This small molecule binds to this protein.
Small molecule (SMILES): O=C(O)CN1CCN(CC(=O)O)CCN(CC(=O)O)[C@@H](Cc2ccc([N+](=O)[O-])cc2)CN(CC(=O)O)CC1

Sequence of chain 1.C:
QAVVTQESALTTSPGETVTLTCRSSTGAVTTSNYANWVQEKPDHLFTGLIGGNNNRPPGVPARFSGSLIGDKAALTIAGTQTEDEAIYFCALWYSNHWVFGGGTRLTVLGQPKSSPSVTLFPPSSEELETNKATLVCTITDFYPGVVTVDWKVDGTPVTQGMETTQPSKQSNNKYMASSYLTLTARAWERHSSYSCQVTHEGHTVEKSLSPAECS

Sequence of chain 1.D:
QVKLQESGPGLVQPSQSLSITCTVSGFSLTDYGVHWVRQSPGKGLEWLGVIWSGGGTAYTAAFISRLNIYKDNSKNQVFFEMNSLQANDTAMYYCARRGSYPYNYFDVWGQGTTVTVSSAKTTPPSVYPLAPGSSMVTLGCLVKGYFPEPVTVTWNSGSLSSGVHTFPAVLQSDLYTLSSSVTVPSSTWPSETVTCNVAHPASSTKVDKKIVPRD

Binding-site contacts:
Ligand atom C14 contacts residue GD31 of chain 1.K at 3.3 Å.
Ligand atom C10 contacts residue ARG98 of chain 1.D at 3.5 Å.
Ligand atom C6 contacts residue TRP93 of chain 1.C at 3.5 Å (hydrophobic).
Ligand atom N2 contacts residue GD31 of chain 1.K at 2.7 Å.
Ligand atom O8 contacts residue TRP98 of chain 1.C at 2.9 Å (h-bond).
Ligand atom C11 contacts residue GD31 of chain 1.K at 3.3 Å.
Ligand atom N1 contacts residue GD31 of chain 1.K at 2.7 Å.
Ligand atom C3 contacts residue GD31 of chain 1.K at 3.5 Å.
Ligand atom C15 contacts residue GD31 of chain 1.K at 3.4 Å.
Ligand atom O1 contacts residue ARG98 of chain 1.D at 2.8 Å (salt-bridge).
Ligand atom C1 contacts residue GD31 of chain 1.K at 3.6 Å.
Ligand atom O1 contacts residue GD31 of chain 1.K at 2.5 Å.
Ligand atom C13 contacts residue TRP52 of chain 1.D at 3.6 Å (hydrophobic).
Ligand atom C4 contacts residue GD31 of chain 1.K at 3.5 Å.
Ligand atom O7 contacts residue GD31 of chain 1.K at 3.0 Å.
Ligand atom O2 contacts residue ASN104 of chain 1.D at 2.9 Å (h-bond).
Ligand atom C5 contacts residue GD31 of chain 1.K at 3.5 Å.
Ligand atom O2 contacts residue TYR34 of chain 1.C at 3.6 Å.
Ligand atom N3 contacts residue GD31 of chain 1.K at 2.6 Å.
Ligand atom C13 contacts residue GD31 of chain 1.K at 3.3 Å.
Ligand atom O8 contacts residue ARG98 of chain 1.D at 3.3 Å (salt-bridge).
Ligand atom C9 contacts residue GD31 of chain 1.K at 3.5 Å.
Ligand atom O2 contacts residue ARG98 of chain 1.D at 2.9 Å (salt-bridge).
Ligand atom N4 contacts residue GD31 of chain 1.K at 2.7 Å.
Ligand atom C12 contacts residue GD31 of chain 1.K at 3.1 Å.
Ligand atom C7 contacts residue GD31 of chain 1.K at 3.5 Å.
Ligand atom C2 contacts residue GD31 of chain 1.K at 3.6 Å.
Ligand atom O5 contacts residue GD31 of chain 1.K at 2.6 Å.
Ligand atom C17 contacts residue TYR34 of chain 1.C at 3.1 Å (hydrophobic).
Ligand atom O7 contacts residue TRP52 of chain 1.D at 2.5 Å (h-bond).
Ligand atom O3 contacts residue GD31 of chain 1.K at 2.2 Å.
Ligand atom C8 contacts residue TYR34 of chain 1.C at 3.5 Å (hydrophobic).
Ligand atom C8 contacts residue GD31 of chain 1.K at 3.5 Å.
Ligand atom C10 contacts residue GD31 of chain 1.K at 3.3 Å.
Ligand atom O8 contacts residue TRP52 of chain 1.D at 3.3 Å (h-bond).
Ligand atom O4 contacts residue TYR101 of chain 1.D at 2.9 Å (h-bond).
Ligand atom C6 contacts residue GD31 of chain 1.K at 3.5 Å.
Ligand atom C16 contacts residue GD31 of chain 1.K at 3.4 Å.
Ligand atom C16 contacts residue TRP52 of chain 1.D at 3.2 Å (hydrophobic).
Ligand atom O4 contacts residue SER100 of chain 1.D at 3.7 Å.